Binding-site contacts:
Ligand atom P1 contacts residue LYS78 of chain 1.A at 3.8 Å.
Ligand atom O3' contacts residue LYS78 of chain 1.A at 3.6 Å (salt-bridge).
Ligand atom O5P contacts residue CA1 of chain 1.C at 3.0 Å.
Ligand atom O4' contacts residue TYR79 of chain 1.A at 4.0 Å.
Ligand atom C3' contacts residue TYR107 of chain 1.A at 3.9 Å (hydrophobic).
Ligand atom P2 contacts residue ARG35 of chain 1.A at 3.6 Å.
Ligand atom O5P contacts residue ASP40 of chain 1.A at 3.6 Å.
Ligand atom O4' contacts residue ARG81 of chain 1.A at 3.1 Å (salt-bridge).
Ligand atom O1P contacts residue TYR79 of chain 1.A at 3.5 Å (h-bond).
Ligand atom O2 contacts residue TYR109 of chain 1.A at 4.0 Å.
Ligand atom C5 contacts residue LEU83 of chain 1.A at 4.0 Å (hydrophobic).
Ligand atom C5' contacts residue ARG81 of chain 1.A at 4.0 Å.
Ligand atom P2 contacts residue CA1 of chain 1.C at 4.0 Å.
Ligand atom P2 contacts residue ARG81 of chain 1.A at 3.9 Å.
Ligand atom O5P contacts residue TYR107 of chain 1.A at 4.0 Å.
Ligand atom O4 contacts residue LEU83 of chain 1.A at 3.7 Å.
Ligand atom O5P contacts residue ARG35 of chain 1.A at 2.9 Å (salt-bridge).
Ligand atom O4 contacts residue LEU37 of chain 1.A at 3.9 Å.
Ligand atom C2' contacts residue TYR109 of chain 1.A at 3.5 Å (hydrophobic).
Ligand atom C2' contacts residue TYR107 of chain 1.A at 3.8 Å (hydrophobic).
Ligand atom O4 contacts residue TYR109 of chain 1.A at 3.9 Å.
Ligand atom C4 contacts residue TYR109 of chain 1.A at 3.6 Å (hydrophobic).
Ligand atom O2 contacts residue ASP77 of chain 1.A at 3.9 Å.
Ligand atom C4' contacts residue ARG81 of chain 1.A at 3.9 Å.
Ligand atom C2 contacts residue TYR109 of chain 1.A at 3.8 Å (hydrophobic).
Ligand atom C2 contacts residue ASP77 of chain 1.A at 4.0 Å.
Ligand atom C5M contacts residue TYR107 of chain 1.A at 3.8 Å (hydrophobic).
Ligand atom O4P contacts residue ARG35 of chain 1.A at 2.9 Å (salt-bridge).
Ligand atom O5' contacts residue ARG35 of chain 1.A at 3.6 Å.
Ligand atom N3 contacts residue LEU83 of chain 1.A at 3.8 Å.
Ligand atom O4P contacts residue ARG81 of chain 1.A at 2.8 Å (salt-bridge).
Ligand atom C5' contacts residue TYR107 of chain 1.A at 3.6 Å (hydrophobic).
Ligand atom N3 contacts residue TYR109 of chain 1.A at 3.4 Å.
Ligand atom C5M contacts residue ARG35 of chain 1.A at 3.6 Å.
Ligand atom O1P contacts residue LYS78 of chain 1.A at 2.7 Å (salt-bridge).
Ligand atom O2P contacts residue TYR79 of chain 1.A at 2.5 Å (h-bond).
Ligand atom C4 contacts residue LEU83 of chain 1.A at 3.7 Å (hydrophobic).
Ligand atom C6 contacts residue ARG81 of chain 1.A at 4.0 Å.
Ligand atom O5' contacts residue ARG81 of chain 1.A at 3.0 Å (salt-bridge).
Ligand atom P1 contacts residue TYR79 of chain 1.A at 3.6 Å.

Sequence of chain 1.A:
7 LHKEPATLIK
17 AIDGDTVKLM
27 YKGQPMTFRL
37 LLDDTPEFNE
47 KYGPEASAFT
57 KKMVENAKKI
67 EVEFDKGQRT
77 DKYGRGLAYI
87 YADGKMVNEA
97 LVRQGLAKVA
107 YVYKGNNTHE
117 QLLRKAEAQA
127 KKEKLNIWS

A small-molecule ligand and the protein it binds are described below.
Small molecule (SMILES): Cc1cn([C@H]2C[C@H](OP(=O)(O)O)[C@@H](COP(=O)(O)O)O2)c(=O)[nH]c1=O